This protein binds this small molecule.
Small molecule (SMILES): CC(=O)N[C@H]1[C@H](O[C@H]2[C@H](O)[C@@H](NC(C)=O)CO[C@@H]2CO)O[C@H](CO)[C@@H](O[C@@H]2O[C@H](CO)[C@@H](O)[C@H](O)[C@@H]2O)[C@@H]1O

Sequence of chain 1.D:
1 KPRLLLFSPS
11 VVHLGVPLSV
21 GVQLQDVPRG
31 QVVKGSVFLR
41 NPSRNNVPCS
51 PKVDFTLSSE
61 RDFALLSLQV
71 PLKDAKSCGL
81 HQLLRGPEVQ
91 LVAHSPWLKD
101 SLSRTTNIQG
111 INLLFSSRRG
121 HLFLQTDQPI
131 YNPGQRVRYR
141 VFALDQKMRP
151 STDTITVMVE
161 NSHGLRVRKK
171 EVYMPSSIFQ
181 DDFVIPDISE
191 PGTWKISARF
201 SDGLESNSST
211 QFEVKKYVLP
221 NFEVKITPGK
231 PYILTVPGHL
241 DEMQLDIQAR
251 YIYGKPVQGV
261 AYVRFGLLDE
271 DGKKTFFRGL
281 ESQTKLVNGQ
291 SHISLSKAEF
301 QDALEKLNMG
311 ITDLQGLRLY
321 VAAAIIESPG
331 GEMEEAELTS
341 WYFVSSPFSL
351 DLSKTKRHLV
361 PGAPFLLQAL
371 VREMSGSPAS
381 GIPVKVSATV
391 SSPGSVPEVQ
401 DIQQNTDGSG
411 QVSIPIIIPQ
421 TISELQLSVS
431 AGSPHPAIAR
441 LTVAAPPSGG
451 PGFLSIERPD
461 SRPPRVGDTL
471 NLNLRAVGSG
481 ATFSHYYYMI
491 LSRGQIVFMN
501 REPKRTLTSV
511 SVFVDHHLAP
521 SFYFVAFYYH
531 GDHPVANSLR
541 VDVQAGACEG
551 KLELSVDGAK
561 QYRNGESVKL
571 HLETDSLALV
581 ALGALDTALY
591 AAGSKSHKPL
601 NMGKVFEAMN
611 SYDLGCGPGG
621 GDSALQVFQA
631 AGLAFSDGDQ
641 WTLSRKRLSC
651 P

Binding-site contacts:
Ligand atom N2 contacts residue ASN207 of chain 1.D at 3.4 Å (h-bond).
Ligand atom O5 contacts residue ASN207 of chain 1.D at 2.5 Å (h-bond).
Ligand atom C7 contacts residue ASN207 of chain 1.D at 4.3 Å.
Ligand atom C1 contacts residue ASN207 of chain 1.D at 1.4 Å.
Ligand atom C4 contacts residue ASN207 of chain 1.D at 4.3 Å.
Ligand atom C5 contacts residue ASN207 of chain 1.D at 3.8 Å.
Ligand atom O6 contacts residue ASN207 of chain 1.D at 4.2 Å.
Ligand atom C3 contacts residue ASN207 of chain 1.D at 3.6 Å.
Ligand atom C2 contacts residue ASN207 of chain 1.D at 2.4 Å.
Ligand atom O3 contacts residue ASN207 of chain 1.D at 3.1 Å (h-bond).
Ligand atom O3 contacts residue LYS195 of chain 1.D at 3.6 Å.